Binding-site contacts:
Ligand atom C2 contacts residue ASN327 of chain 1.C at 2.5 Å.
Ligand atom C5 contacts residue ASP323 of chain 1.C at 4.2 Å.
Ligand atom C5 contacts residue ASN327 of chain 1.C at 3.7 Å.
Ligand atom C6 contacts residue ASP323 of chain 1.C at 3.3 Å.
Ligand atom C4 contacts residue ASP323 of chain 1.C at 3.7 Å.
Ligand atom C3 contacts residue ASN327 of chain 1.C at 3.9 Å.
Ligand atom C8 contacts residue TRP420 of chain 1.C at 3.9 Å (hydrophobic).
Ligand atom C1 contacts residue ASN327 of chain 1.C at 1.5 Å.
Ligand atom C4 contacts residue ASN327 of chain 1.C at 4.3 Å.
Ligand atom N2 contacts residue ASN327 of chain 1.C at 2.9 Å (h-bond).
Ligand atom O4 contacts residue ASP323 of chain 1.C at 4.0 Å.
Ligand atom O5 contacts residue ASN327 of chain 1.C at 2.4 Å (h-bond).
Ligand atom O7 contacts residue ASN327 of chain 1.C at 3.7 Å.
Ligand atom O6 contacts residue ASP323 of chain 1.C at 3.8 Å.
Ligand atom C7 contacts residue ASN327 of chain 1.C at 3.5 Å.

Sequence of chain 1.C:
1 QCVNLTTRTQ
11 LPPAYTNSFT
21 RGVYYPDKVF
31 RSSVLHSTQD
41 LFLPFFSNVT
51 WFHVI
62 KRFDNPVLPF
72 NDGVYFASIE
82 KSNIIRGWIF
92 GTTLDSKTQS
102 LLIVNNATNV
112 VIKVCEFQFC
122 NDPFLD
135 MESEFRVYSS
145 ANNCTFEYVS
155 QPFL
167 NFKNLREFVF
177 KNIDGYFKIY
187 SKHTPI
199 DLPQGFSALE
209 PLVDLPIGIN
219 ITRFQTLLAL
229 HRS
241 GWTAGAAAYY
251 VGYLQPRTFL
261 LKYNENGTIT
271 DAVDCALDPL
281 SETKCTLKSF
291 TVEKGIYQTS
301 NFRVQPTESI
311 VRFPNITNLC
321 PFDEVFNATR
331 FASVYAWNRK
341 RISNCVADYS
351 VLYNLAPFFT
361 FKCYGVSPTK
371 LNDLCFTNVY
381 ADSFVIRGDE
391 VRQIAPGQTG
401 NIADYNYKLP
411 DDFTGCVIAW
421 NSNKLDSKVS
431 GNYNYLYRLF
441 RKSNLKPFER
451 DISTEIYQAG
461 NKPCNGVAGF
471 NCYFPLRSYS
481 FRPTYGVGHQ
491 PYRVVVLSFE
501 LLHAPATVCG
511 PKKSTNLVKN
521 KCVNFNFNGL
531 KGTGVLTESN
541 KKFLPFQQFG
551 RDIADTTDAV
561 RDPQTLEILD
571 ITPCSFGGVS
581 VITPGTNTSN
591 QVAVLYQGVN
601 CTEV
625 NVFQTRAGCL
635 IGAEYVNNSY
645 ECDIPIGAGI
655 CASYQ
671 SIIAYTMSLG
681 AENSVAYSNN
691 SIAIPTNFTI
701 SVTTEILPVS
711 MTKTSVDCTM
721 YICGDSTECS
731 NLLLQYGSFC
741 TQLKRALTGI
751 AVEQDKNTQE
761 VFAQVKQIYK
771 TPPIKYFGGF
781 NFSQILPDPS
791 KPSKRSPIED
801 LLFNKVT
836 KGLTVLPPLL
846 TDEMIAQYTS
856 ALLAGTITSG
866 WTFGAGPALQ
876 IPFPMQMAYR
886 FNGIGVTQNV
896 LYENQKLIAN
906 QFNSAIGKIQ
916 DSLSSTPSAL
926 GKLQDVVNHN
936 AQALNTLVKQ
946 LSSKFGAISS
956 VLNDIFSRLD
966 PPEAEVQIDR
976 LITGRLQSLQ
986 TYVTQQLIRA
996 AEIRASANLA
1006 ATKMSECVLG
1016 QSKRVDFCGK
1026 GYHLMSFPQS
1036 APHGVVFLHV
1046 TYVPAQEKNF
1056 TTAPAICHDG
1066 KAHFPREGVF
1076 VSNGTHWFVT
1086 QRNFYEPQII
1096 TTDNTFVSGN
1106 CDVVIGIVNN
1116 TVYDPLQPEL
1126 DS

A small-molecule ligand and the protein it binds are described below.
Small molecule (SMILES): CC(=O)N[C@@H]1[C@@H](O)[C@H](O)[C@@H](CO)O[C@H]1O